Binding-site contacts:
Ligand atom O contacts residue ALA22 of chain 1.A at 3.0 Å.
Ligand atom CA contacts residue GLY29 of chain 1.A at 3.9 Å.
Ligand atom C contacts residue HIS47 of chain 1.A at 3.1 Å.
Ligand atom CG2 contacts residue LEU2 of chain 1.A at 3.3 Å (hydrophobic).
Ligand atom CD2 contacts residue ILE9 of chain 1.A at 3.6 Å (hydrophobic).
Ligand atom CB contacts residue HIS47 of chain 1.A at 3.8 Å.
Ligand atom CG2 contacts residue TYR63 of chain 1.A at 3.6 Å (hydrophobic).
Ligand atom CZ contacts residue LEU2 of chain 1.A at 4.0 Å (hydrophobic).
Ligand atom OG contacts residue HIS47 of chain 1.A at 3.3 Å (h-bond).
Ligand atom C contacts residue TYR51 of chain 1.A at 3.9 Å (hydrophobic).
Ligand atom OH contacts residue LEU2 of chain 1.A at 3.9 Å.
Ligand atom OH contacts residue TRP18 of chain 1.A at 3.6 Å.
Ligand atom C contacts residue TYR63 of chain 1.A at 4.1 Å (hydrophobic).
Ligand atom OG contacts residue GLY29 of chain 1.A at 3.9 Å.
Ligand atom O contacts residue HIS47 of chain 1.A at 3.8 Å.
Ligand atom CE1 contacts residue TRP18 of chain 1.A at 3.9 Å (hydrophobic).
Ligand atom O contacts residue TYR51 of chain 1.A at 3.2 Å.
Ligand atom CB contacts residue PHE5 of chain 1.A at 4.0 Å (hydrophobic).
Ligand atom CD2 contacts residue TRP18 of chain 1.A at 3.7 Å (hydrophobic).
Ligand atom C contacts residue GLY29 of chain 1.A at 3.3 Å.
Ligand atom CA contacts residue LEU2 of chain 1.A at 4.0 Å (hydrophobic).
Ligand atom CZ contacts residue LYS6 of chain 1.A at 3.4 Å.
Ligand atom CB contacts residue TYR27 of chain 1.A at 3.9 Å (hydrophobic).
Ligand atom CA contacts residue ALA22 of chain 1.A at 3.8 Å (hydrophobic).
Ligand atom CG1 contacts residue LEU2 of chain 1.A at 3.5 Å (hydrophobic).
Ligand atom CE2 contacts residue TRP18 of chain 1.A at 3.1 Å (hydrophobic).
Ligand atom O contacts residue TRP18 of chain 1.A at 4.0 Å.
Ligand atom CB contacts residue LEU2 of chain 1.A at 3.8 Å (hydrophobic).
Ligand atom C contacts residue ALA22 of chain 1.A at 4.0 Å (hydrophobic).
Ligand atom CB contacts residue ASP48 of chain 1.A at 3.4 Å.
Ligand atom CB contacts residue GLY29 of chain 1.A at 3.7 Å.
Ligand atom O contacts residue LEU2 of chain 1.A at 4.0 Å.
Ligand atom N contacts residue PHE5 of chain 1.A at 4.0 Å.
Ligand atom CZ contacts residue TRP18 of chain 1.A at 3.3 Å (hydrophobic).
Ligand atom O contacts residue GLY29 of chain 1.A at 2.5 Å.
Ligand atom OG contacts residue ASP48 of chain 1.A at 3.9 Å.
Ligand atom OH contacts residue LYS6 of chain 1.A at 2.7 Å.
Ligand atom CE1 contacts residue LEU2 of chain 1.A at 4.1 Å (hydrophobic).
Ligand atom O contacts residue TYR63 of chain 1.A at 3.1 Å (h-bond).
Ligand atom CE2 contacts residue LYS6 of chain 1.A at 3.5 Å.

This small molecule binds to this protein.
Small molecule (SMILES): CC[C@H](C)[C@H](NC(=O)[C@H](C)NC(=O)[C@@H](N)CC(C)C)C(=O)N[C@@H](Cc1ccc(O)cc1)C(=O)NC(CO)CO

Sequence of chain 1.A:
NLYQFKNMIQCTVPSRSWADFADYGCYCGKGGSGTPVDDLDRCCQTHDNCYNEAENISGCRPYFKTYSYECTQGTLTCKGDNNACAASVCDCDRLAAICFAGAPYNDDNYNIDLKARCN